Binding-site contacts:
Ligand atom C contacts residue EDO1 of chain 1.M at 4.2 Å.
Ligand atom C contacts residue VAL135 of chain 1.A at 4.0 Å (hydrophobic).
Ligand atom O contacts residue TRP134 of chain 1.A at 3.8 Å.
Ligand atom OXT contacts residue TRP134 of chain 1.A at 3.7 Å.
Ligand atom C contacts residue TRP134 of chain 1.A at 3.9 Å (hydrophobic).
Ligand atom O contacts residue VAL135 of chain 1.A at 3.3 Å.
Ligand atom OXT contacts residue EDO1 of chain 1.M at 4.3 Å.
Ligand atom OXT contacts residue VAL135 of chain 1.A at 3.7 Å.
Ligand atom CA contacts residue EDO1 of chain 1.M at 3.6 Å.

The protein below binds the small molecule below.
Small molecule (SMILES): NCC(=O)O

Sequence of chain 1.A:
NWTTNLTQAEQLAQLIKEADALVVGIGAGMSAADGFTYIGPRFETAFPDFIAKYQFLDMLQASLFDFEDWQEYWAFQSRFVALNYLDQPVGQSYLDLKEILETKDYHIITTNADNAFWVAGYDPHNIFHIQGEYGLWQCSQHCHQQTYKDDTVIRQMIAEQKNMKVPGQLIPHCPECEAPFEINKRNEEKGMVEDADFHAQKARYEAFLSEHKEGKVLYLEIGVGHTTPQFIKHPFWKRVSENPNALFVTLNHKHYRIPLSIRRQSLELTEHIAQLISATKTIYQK